Sequence of chain 1.V:
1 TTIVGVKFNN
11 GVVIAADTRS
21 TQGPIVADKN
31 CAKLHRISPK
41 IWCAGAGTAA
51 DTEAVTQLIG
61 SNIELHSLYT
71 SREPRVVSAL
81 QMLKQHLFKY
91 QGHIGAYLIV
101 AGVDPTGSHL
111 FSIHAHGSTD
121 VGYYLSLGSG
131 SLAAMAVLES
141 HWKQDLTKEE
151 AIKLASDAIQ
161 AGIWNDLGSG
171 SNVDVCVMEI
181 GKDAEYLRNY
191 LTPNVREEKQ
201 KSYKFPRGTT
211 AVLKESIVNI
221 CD

The protein below binds the small molecule below.
Small molecule (SMILES): COc1ccc(C[C@H](NC(=O)[C@H](C)NC(=O)CN2CCOCC2)C(=O)N[C@@H](Cc2ccccc2)[C@@H](O)[C@H](C)CO)cc1

Binding-site contacts:
Ligand atom N25 contacts residue THR21 of chain 1.BA at 3.0 Å (h-bond).
Ligand atom C24 contacts residue GLY47 of chain 1.BA at 3.5 Å.
Ligand atom C8 contacts residue GLY47 of chain 1.BA at 3.8 Å.
Ligand atom C7 contacts residue ARG45 of chain 1.BA at 3.8 Å.
Ligand atom O21 contacts residue SER46 of chain 1.BA at 3.5 Å.
Ligand atom C27 contacts residue THR21 of chain 1.BA at 3.6 Å.
Ligand atom O39 contacts residue ALA49 of chain 1.BA at 3.2 Å (h-bond).
Ligand atom C26 contacts residue THR21 of chain 1.BA at 3.8 Å.
Ligand atom C1 contacts residue ARG45 of chain 1.BA at 3.3 Å.
Ligand atom O37 contacts residue THR22 of chain 1.BA at 3.8 Å.
Ligand atom N22 contacts residue GLY47 of chain 1.BA at 2.9 Å (h-bond).
Ligand atom O37 contacts residue THR21 of chain 1.BA at 3.7 Å.
Ligand atom C5 contacts residue THR20 of chain 1.BA at 3.6 Å.
Ligand atom O45 contacts residue THR94 of chain 1.BA at 3.5 Å.
Ligand atom C42 contacts residue GLY47 of chain 1.BA at 3.6 Å.
Ligand atom C10 contacts residue THR1 of chain 1.BA at 1.5 Å.
Ligand atom O13 contacts residue THR1 of chain 1.BA at 3.1 Å (h-bond).
Ligand atom C12 contacts residue SER129 of chain 1.BA at 3.7 Å.
Ligand atom C2 contacts residue ARG45 of chain 1.BA at 3.2 Å.
Ligand atom C7 contacts residue GLY47 of chain 1.BA at 3.5 Å.
Ligand atom C38 contacts residue THR20 of chain 1.BA at 3.8 Å.
Ligand atom C23 contacts residue GLY47 of chain 1.BA at 3.7 Å.
Ligand atom C11 contacts residue THR21 of chain 1.BA at 3.7 Å.
Ligand atom C7 contacts residue THR1 of chain 1.BA at 2.7 Å.
Ligand atom C4 contacts residue ALA49 of chain 1.BA at 3.8 Å (hydrophobic).
Ligand atom C6 contacts residue THR1 of chain 1.BA at 3.7 Å.
Ligand atom C27 contacts residue THR22 of chain 1.BA at 3.7 Å.
Ligand atom C4 contacts residue THR20 of chain 1.BA at 3.2 Å.
Ligand atom C3 contacts residue ARG45 of chain 1.BA at 3.6 Å.
Ligand atom C9 contacts residue THR1 of chain 1.BA at 1.4 Å.
Ligand atom C3 contacts residue THR31 of chain 1.BA at 3.7 Å.
Ligand atom O49 contacts residue THR21 of chain 1.BA at 3.2 Å (h-bond).
Ligand atom C11 contacts residue SER168 of chain 1.BA at 3.4 Å.
Ligand atom C8 contacts residue THR1 of chain 1.BA at 2.3 Å.
Ligand atom N22 contacts residue THR1 of chain 1.BA at 3.7 Å.
Ligand atom O21 contacts residue THR1 of chain 1.BA at 2.4 Å (h-bond).
Ligand atom C11 contacts residue THR1 of chain 1.BA at 2.5 Å.
Ligand atom O21 contacts residue GLY47 of chain 1.BA at 2.9 Å (h-bond).
Ligand atom C12 contacts residue THR1 of chain 1.BA at 2.5 Å.
Ligand atom O49 contacts residue THR20 of chain 1.BA at 3.3 Å.

Sequence of chain 1.BA:
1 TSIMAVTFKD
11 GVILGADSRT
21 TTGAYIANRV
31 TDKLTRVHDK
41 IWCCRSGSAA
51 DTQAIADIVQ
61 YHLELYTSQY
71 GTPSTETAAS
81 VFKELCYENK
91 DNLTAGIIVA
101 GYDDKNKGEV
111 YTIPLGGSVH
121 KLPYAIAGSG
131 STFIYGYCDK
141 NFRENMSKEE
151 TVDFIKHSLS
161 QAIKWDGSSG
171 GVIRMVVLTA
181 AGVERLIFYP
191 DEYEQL